Binding-site contacts:
Ligand atom C2 contacts residue SER66 of chain 47.C at 4.5 Å.
Ligand atom C3 contacts residue ASN118 of chain 47.C at 3.8 Å.
Ligand atom C4 contacts residue THR120 of chain 47.C at 4.4 Å.
Ligand atom O5 contacts residue THR120 of chain 47.C at 3.2 Å (h-bond).
Ligand atom C7 contacts residue SER66 of chain 47.C at 3.5 Å.
Ligand atom O7 contacts residue SER66 of chain 47.C at 3.0 Å (h-bond).
Ligand atom O5 contacts residue ASN118 of chain 47.C at 2.4 Å (h-bond).
Ligand atom N2 contacts residue ASN118 of chain 47.C at 2.9 Å (h-bond).
Ligand atom C6 contacts residue THR120 of chain 47.C at 3.4 Å.
Ligand atom C5 contacts residue THR120 of chain 47.C at 3.8 Å.
Ligand atom C6 contacts residue THR89 of chain 47.C at 4.4 Å.
Ligand atom N2 contacts residue SER66 of chain 47.C at 4.3 Å.
Ligand atom C8 contacts residue SER66 of chain 47.C at 4.0 Å.
Ligand atom C7 contacts residue ASN118 of chain 47.C at 3.5 Å.
Ligand atom C8 contacts residue ASP67 of chain 47.C at 3.9 Å.
Ligand atom C4 contacts residue ASN118 of chain 47.C at 4.2 Å.
Ligand atom C7 contacts residue TYR90 of chain 47.C at 4.5 Å (hydrophobic).
Ligand atom C1 contacts residue THR89 of chain 47.C at 4.1 Å.
Ligand atom O5 contacts residue THR89 of chain 47.C at 4.2 Å.
Ligand atom C5 contacts residue THR89 of chain 47.C at 4.4 Å.
Ligand atom C2 contacts residue ASN118 of chain 47.C at 2.5 Å.
Ligand atom O6 contacts residue THR89 of chain 47.C at 4.0 Å.
Ligand atom C5 contacts residue ASN118 of chain 47.C at 3.7 Å.
Ligand atom C1 contacts residue ASN118 of chain 47.C at 1.4 Å.
Ligand atom O7 contacts residue ASN118 of chain 47.C at 4.0 Å.
Ligand atom N2 contacts residue TYR90 of chain 47.C at 4.3 Å.
Ligand atom C8 contacts residue TYR90 of chain 47.C at 3.5 Å (hydrophobic).
Ligand atom C1 contacts residue THR120 of chain 47.C at 4.3 Å.
Ligand atom C8 contacts residue ASN118 of chain 47.C at 4.2 Å.

Sequence of chain 47.C:
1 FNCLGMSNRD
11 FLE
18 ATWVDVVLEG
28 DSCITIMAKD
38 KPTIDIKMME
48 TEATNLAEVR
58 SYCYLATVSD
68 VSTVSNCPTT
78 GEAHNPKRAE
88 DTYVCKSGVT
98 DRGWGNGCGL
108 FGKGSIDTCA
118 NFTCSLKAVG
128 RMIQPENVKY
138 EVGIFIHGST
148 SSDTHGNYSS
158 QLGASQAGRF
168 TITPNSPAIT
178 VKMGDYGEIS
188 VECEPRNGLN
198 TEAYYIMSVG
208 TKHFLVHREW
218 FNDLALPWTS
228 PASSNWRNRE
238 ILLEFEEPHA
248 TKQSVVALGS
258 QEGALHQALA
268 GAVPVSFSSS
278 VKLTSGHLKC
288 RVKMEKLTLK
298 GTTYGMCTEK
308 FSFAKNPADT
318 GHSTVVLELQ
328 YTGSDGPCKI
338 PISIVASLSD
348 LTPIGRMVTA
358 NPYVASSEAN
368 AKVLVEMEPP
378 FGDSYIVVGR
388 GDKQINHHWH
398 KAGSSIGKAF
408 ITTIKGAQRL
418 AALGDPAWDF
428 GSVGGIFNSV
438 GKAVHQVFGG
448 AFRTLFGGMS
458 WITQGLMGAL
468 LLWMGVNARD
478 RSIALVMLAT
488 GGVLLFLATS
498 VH

The protein below binds the small molecule below.
Small molecule (SMILES): CC(=O)N[C@@H]1[C@@H](O)[C@H](O)[C@@H](CO)O[C@H]1O